Sequence of chain 1.C:
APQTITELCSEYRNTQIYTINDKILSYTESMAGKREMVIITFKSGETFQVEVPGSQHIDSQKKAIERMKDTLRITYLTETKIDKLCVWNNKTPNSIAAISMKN

Binding-site contacts:
Ligand atom O1 contacts residue TRP88 of chain 1.C at 3.6 Å (h-bond).
Ligand atom C2 contacts residue ASN90 of chain 1.C at 4.0 Å.
Ligand atom O4 contacts residue GLU51 of chain 1.C at 2.7 Å (salt-bridge).
Ligand atom O1 contacts residue BEZ1 of chain 1.J at 1.4 Å.
Ligand atom O4 contacts residue GLN56 of chain 1.C at 3.4 Å.
Ligand atom O2 contacts residue ASN14 of chain 1.C at 3.1 Å (h-bond).
Ligand atom C5 contacts residue GLN56 of chain 1.C at 4.0 Å.
Ligand atom O2 contacts residue BEZ1 of chain 1.J at 4.0 Å.
Ligand atom C4 contacts residue GLU51 of chain 1.C at 3.3 Å.
Ligand atom C4 contacts residue LYS91 of chain 1.C at 3.9 Å.
Ligand atom C2 contacts residue ASN14 of chain 1.C at 4.2 Å.
Ligand atom O4 contacts residue LYS91 of chain 1.C at 2.9 Å (salt-bridge).
Ligand atom C3 contacts residue LYS91 of chain 1.C at 3.7 Å.
Ligand atom O6 contacts residue TRP88 of chain 1.C at 3.9 Å.
Ligand atom O1 contacts residue ASN14 of chain 1.C at 3.6 Å.
Ligand atom C3 contacts residue TRP88 of chain 1.C at 3.5 Å (hydrophobic).
Ligand atom O3 contacts residue LYS91 of chain 1.C at 2.8 Å (salt-bridge).
Ligand atom O2 contacts residue ASN90 of chain 1.C at 2.9 Å (h-bond).
Ligand atom C4 contacts residue TRP88 of chain 1.C at 3.5 Å (hydrophobic).
Ligand atom C3 contacts residue ASN90 of chain 1.C at 3.6 Å.
Ligand atom O3 contacts residue GLU51 of chain 1.C at 4.1 Å.
Ligand atom O5 contacts residue GLN56 of chain 1.C at 3.3 Å (h-bond).
Ligand atom C2 contacts residue LYS91 of chain 1.C at 3.8 Å.
Ligand atom C5 contacts residue TRP88 of chain 1.C at 3.6 Å (hydrophobic).
Ligand atom O6 contacts residue GLN61 of chain 1.C at 3.0 Å (h-bond).
Ligand atom C1 contacts residue BEZ1 of chain 1.J at 2.4 Å.
Ligand atom C3 contacts residue ASN14 of chain 1.C at 4.3 Å.
Ligand atom C6 contacts residue GLN56 of chain 1.C at 3.4 Å.
Ligand atom C6 contacts residue HIS57 of chain 1.C at 3.7 Å.
Ligand atom O6 contacts residue BEZ1 of chain 1.J at 4.0 Å.
Ligand atom C6 contacts residue TRP88 of chain 1.C at 3.8 Å (hydrophobic).
Ligand atom O6 contacts residue HIS57 of chain 1.C at 3.7 Å.
Ligand atom C2 contacts residue BEZ1 of chain 1.J at 3.7 Å.
Ligand atom O6 contacts residue GLN56 of chain 1.C at 3.0 Å (h-bond).
Ligand atom O3 contacts residue TRP88 of chain 1.C at 3.6 Å.
Ligand atom C3 contacts residue BEZ1 of chain 1.J at 4.2 Å.
Ligand atom O3 contacts residue ASN90 of chain 1.C at 2.7 Å (h-bond).
Ligand atom C6 contacts residue GLN61 of chain 1.C at 4.1 Å.
Ligand atom O5 contacts residue BEZ1 of chain 1.J at 3.0 Å.
Ligand atom C5 contacts residue BEZ1 of chain 1.J at 3.7 Å.

This protein binds this small molecule.
Small molecule (SMILES): OC[C@H]1O[C@H](O)[C@H](O)[C@@H](O)[C@H]1O